This protein binds this small molecule.
Small molecule (SMILES): CC(=O)N[C@H]1[C@H](O[C@H]2[C@H](O)[C@@H](NC(C)=O)CO[C@@H]2CO)O[C@H](CO)[C@@H](O[C@@H]2O[C@H](CO)[C@@H](O)[C@H](O[C@H]3O[C@H](CO)[C@@H](O)[C@H](O)[C@@H]3O)[C@@H]2O)[C@@H]1O

Sequence of chain 26.E:
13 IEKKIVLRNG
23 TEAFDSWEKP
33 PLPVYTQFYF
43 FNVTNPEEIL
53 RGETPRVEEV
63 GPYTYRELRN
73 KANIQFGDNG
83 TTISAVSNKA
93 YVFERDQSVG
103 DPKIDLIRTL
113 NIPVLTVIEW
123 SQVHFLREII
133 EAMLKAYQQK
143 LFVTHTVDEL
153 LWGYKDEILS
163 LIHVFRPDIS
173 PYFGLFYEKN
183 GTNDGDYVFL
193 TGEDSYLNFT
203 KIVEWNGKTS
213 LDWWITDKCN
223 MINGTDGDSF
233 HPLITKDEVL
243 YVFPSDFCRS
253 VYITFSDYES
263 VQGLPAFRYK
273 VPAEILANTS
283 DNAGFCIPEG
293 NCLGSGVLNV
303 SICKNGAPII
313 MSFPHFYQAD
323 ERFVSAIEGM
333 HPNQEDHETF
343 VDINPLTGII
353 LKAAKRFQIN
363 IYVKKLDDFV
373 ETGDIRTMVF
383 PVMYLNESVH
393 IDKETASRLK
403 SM

Sequence of chain 52.E:
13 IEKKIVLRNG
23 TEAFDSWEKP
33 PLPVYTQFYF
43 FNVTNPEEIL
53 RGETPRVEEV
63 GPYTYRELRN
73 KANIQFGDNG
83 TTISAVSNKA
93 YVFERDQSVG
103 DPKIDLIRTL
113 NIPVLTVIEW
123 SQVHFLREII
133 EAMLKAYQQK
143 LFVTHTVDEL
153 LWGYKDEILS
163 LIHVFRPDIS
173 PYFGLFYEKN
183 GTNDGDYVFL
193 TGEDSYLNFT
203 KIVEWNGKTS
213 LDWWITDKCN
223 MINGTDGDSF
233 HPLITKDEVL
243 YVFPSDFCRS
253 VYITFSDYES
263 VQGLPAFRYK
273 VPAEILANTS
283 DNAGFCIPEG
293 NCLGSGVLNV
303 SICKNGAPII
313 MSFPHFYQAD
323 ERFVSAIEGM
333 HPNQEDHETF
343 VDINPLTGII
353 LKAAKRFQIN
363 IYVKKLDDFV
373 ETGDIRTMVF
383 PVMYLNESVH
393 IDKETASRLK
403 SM

Binding-site contacts:
Ligand atom C5 contacts residue ARG110 of chain 52.E at 4.4 Å.
Ligand atom C4 contacts residue ASN44 of chain 52.E at 4.3 Å.
Ligand atom O6 contacts residue GLU55 of chain 26.E at 3.7 Å.
Ligand atom C7 contacts residue LEU108 of chain 52.E at 3.6 Å (hydrophobic).
Ligand atom C1 contacts residue ASN44 of chain 52.E at 1.4 Å.
Ligand atom C8 contacts residue THR146 of chain 52.E at 4.1 Å.
Ligand atom O6 contacts residue ARG110 of chain 52.E at 2.9 Å (salt-bridge).
Ligand atom C2 contacts residue LEU108 of chain 52.E at 3.5 Å (hydrophobic).
Ligand atom C5 contacts residue ASN44 of chain 52.E at 3.7 Å.
Ligand atom N2 contacts residue LEU108 of chain 52.E at 2.7 Å (h-bond).
Ligand atom C7 contacts residue THR146 of chain 52.E at 4.2 Å.
Ligand atom C2 contacts residue ASN44 of chain 52.E at 2.5 Å.
Ligand atom O5 contacts residue ASN44 of chain 52.E at 2.4 Å (h-bond).
Ligand atom N2 contacts residue ILE109 of chain 52.E at 4.5 Å.
Ligand atom O7 contacts residue LEU108 of chain 52.E at 3.7 Å.
Ligand atom C7 contacts residue ASN44 of chain 52.E at 3.4 Å.
Ligand atom O7 contacts residue THR146 of chain 52.E at 3.3 Å.
Ligand atom C3 contacts residue ASN44 of chain 52.E at 3.8 Å.
Ligand atom C6 contacts residue ARG110 of chain 52.E at 3.5 Å.
Ligand atom C8 contacts residue ASN44 of chain 52.E at 4.5 Å.
Ligand atom N2 contacts residue ASN44 of chain 52.E at 2.9 Å (h-bond).
Ligand atom O7 contacts residue ASN44 of chain 52.E at 3.7 Å.
Ligand atom C8 contacts residue ILE109 of chain 52.E at 3.8 Å (hydrophobic).
Ligand atom C3 contacts residue LEU108 of chain 52.E at 3.5 Å (hydrophobic).
Ligand atom C8 contacts residue VAL62 of chain 52.E at 3.8 Å (hydrophobic).
Ligand atom O6 contacts residue VAL45 of chain 52.E at 3.9 Å.
Ligand atom C6 contacts residue GLU55 of chain 26.E at 3.5 Å.
Ligand atom C1 contacts residue LEU108 of chain 52.E at 3.9 Å (hydrophobic).
Ligand atom C8 contacts residue LEU108 of chain 52.E at 3.7 Å (hydrophobic).
Ligand atom O3 contacts residue LEU108 of chain 52.E at 4.0 Å.